Sequence of chain 1.D:
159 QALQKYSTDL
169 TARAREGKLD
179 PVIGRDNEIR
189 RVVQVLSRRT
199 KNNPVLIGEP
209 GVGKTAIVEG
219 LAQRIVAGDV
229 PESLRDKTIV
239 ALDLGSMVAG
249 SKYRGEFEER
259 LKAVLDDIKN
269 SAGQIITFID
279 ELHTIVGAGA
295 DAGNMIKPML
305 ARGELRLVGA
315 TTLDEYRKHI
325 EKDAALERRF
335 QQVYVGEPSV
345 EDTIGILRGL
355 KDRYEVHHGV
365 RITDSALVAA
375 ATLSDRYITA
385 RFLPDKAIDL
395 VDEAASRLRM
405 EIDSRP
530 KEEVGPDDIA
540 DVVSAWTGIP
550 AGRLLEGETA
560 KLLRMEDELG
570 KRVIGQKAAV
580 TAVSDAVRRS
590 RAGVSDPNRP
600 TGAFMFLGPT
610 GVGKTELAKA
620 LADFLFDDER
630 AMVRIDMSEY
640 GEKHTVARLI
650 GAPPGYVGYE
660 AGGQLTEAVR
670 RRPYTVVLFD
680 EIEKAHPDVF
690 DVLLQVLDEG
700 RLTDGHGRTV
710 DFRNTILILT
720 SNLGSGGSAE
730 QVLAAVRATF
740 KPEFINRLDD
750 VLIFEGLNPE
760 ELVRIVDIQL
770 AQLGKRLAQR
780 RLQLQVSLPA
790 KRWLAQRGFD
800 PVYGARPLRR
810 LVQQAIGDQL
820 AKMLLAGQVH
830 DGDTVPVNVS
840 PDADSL

The protein below binds the small molecule below.
Small molecule (SMILES): Nc1ncnc2c1ncn2[C@@H]1O[C@H](COP(=O)(O)OP(=O)(O)OP(O)(O)=S)[C@@H](O)[C@H]1O

Binding-site contacts:
Ligand atom N6 contacts residue ILE573 of chain 1.D at 1.3 Å (h-bond).
Ligand atom S1G contacts residue ARG805 of chain 1.D at 3.9 Å.
Ligand atom C5 contacts residue VAL611 of chain 1.D at 3.7 Å (hydrophobic).
Ligand atom N1 contacts residue ARG571 of chain 1.D at 3.6 Å.
Ligand atom O4' contacts residue ALA804 of chain 1.D at 3.5 Å.
Ligand atom O1B contacts residue THR614 of chain 1.D at 2.9 Å (h-bond).
Ligand atom N7 contacts residue LEU756 of chain 1.D at 3.8 Å.
Ligand atom O2A contacts residue GLY612 of chain 1.D at 3.2 Å.
Ligand atom C6 contacts residue ILE573 of chain 1.D at 2.5 Å (hydrophobic).
Ligand atom S1G contacts residue THR609 of chain 1.D at 3.6 Å.
Ligand atom O2A contacts residue THR614 of chain 1.D at 3.3 Å (h-bond).
Ligand atom C4' contacts residue ALA804 of chain 1.D at 3.9 Å (hydrophobic).
Ligand atom O2A contacts residue GLU615 of chain 1.D at 3.1 Å (salt-bridge).
Ligand atom O3G contacts residue LYS613 of chain 1.D at 3.0 Å (salt-bridge).
Ligand atom O2A contacts residue LYS613 of chain 1.D at 3.1 Å (salt-bridge).
Ligand atom C8 contacts residue VAL611 of chain 1.D at 3.3 Å (hydrophobic).
Ligand atom C2 contacts residue GLU615 of chain 1.D at 3.9 Å.
Ligand atom O2B contacts residue GLY612 of chain 1.D at 3.2 Å (h-bond).
Ligand atom O2' contacts residue GLU615 of chain 1.D at 3.8 Å.
Ligand atom C2 contacts residue ILE573 of chain 1.D at 3.8 Å (hydrophobic).
Ligand atom N6 contacts residue VAL572 of chain 1.D at 3.8 Å.
Ligand atom O3' contacts residue ARG808 of chain 1.D at 3.2 Å (salt-bridge).
Ligand atom O3G contacts residue THR609 of chain 1.D at 3.8 Å.
Ligand atom C2 contacts residue ARG571 of chain 1.D at 3.2 Å.
Ligand atom O2B contacts residue THR614 of chain 1.D at 3.7 Å.
Ligand atom O2' contacts residue GLN768 of chain 1.D at 3.8 Å.
Ligand atom O3' contacts residue GLN768 of chain 1.D at 3.8 Å.
Ligand atom PG contacts residue LYS613 of chain 1.D at 3.3 Å.
Ligand atom O3B contacts residue GLY610 of chain 1.D at 3.2 Å (h-bond).
Ligand atom N6 contacts residue GLY574 of chain 1.D at 3.6 Å (h-bond).
Ligand atom O2B contacts residue LYS613 of chain 1.D at 2.8 Å (salt-bridge).
Ligand atom N1 contacts residue VAL572 of chain 1.D at 3.4 Å.
Ligand atom PB contacts residue LYS613 of chain 1.D at 3.3 Å.
Ligand atom O2G contacts residue LYS613 of chain 1.D at 4.0 Å.
Ligand atom N1 contacts residue ILE573 of chain 1.D at 2.7 Å (h-bond).
Ligand atom O2B contacts residue VAL611 of chain 1.D at 3.9 Å.
Ligand atom O3B contacts residue LYS613 of chain 1.D at 2.7 Å (salt-bridge).
Ligand atom C2' contacts residue GLU615 of chain 1.D at 3.9 Å.
Ligand atom N7 contacts residue VAL611 of chain 1.D at 2.8 Å (h-bond).
Ligand atom C5 contacts residue ILE573 of chain 1.D at 3.7 Å (hydrophobic).